Binding-site contacts:
Ligand atom C1 contacts residue THR366 of chain 2.C at 3.2 Å.
Ligand atom N2 contacts residue THR366 of chain 2.C at 3.8 Å.
Ligand atom O6 contacts residue TYR337 of chain 2.C at 4.2 Å.
Ligand atom C1 contacts residue ASN364 of chain 2.C at 1.4 Å.
Ligand atom O5 contacts residue HIS368 of chain 2.C at 3.7 Å.
Ligand atom O7 contacts residue THR366 of chain 2.C at 3.6 Å.
Ligand atom C5 contacts residue THR366 of chain 2.C at 4.2 Å.
Ligand atom C7 contacts residue THR366 of chain 2.C at 3.5 Å.
Ligand atom C7 contacts residue HIS270 of chain 2.C at 3.1 Å.
Ligand atom O7 contacts residue HIS270 of chain 2.C at 2.8 Å (h-bond).
Ligand atom C2 contacts residue HIS270 of chain 2.C at 4.2 Å.
Ligand atom C2 contacts residue THR366 of chain 2.C at 4.3 Å.
Ligand atom O7 contacts residue ASN364 of chain 2.C at 4.2 Å.
Ligand atom C6 contacts residue HIS368 of chain 2.C at 3.6 Å.
Ligand atom C6 contacts residue TYR337 of chain 2.C at 4.1 Å (hydrophobic).
Ligand atom O3 contacts residue ASN364 of chain 2.C at 2.9 Å (h-bond).
Ligand atom C8 contacts residue HIS270 of chain 2.C at 3.6 Å.
Ligand atom O6 contacts residue HIS368 of chain 2.C at 3.4 Å.
Ligand atom C3 contacts residue HIS270 of chain 2.C at 4.4 Å.
Ligand atom C5 contacts residue ASN364 of chain 2.C at 3.2 Å.
Ligand atom C2 contacts residue ASN364 of chain 2.C at 2.5 Å.
Ligand atom C6 contacts residue ASN364 of chain 2.C at 3.2 Å.
Ligand atom C4 contacts residue ASN364 of chain 2.C at 3.8 Å.
Ligand atom C3 contacts residue ASN364 of chain 2.C at 3.1 Å.
Ligand atom O5 contacts residue ASN364 of chain 2.C at 2.5 Å (h-bond).
Ligand atom C8 contacts residue THR366 of chain 2.C at 3.8 Å.
Ligand atom N2 contacts residue ASN364 of chain 2.C at 3.7 Å.
Ligand atom O6 contacts residue ALA369 of chain 2.C at 3.8 Å.
Ligand atom N2 contacts residue HIS270 of chain 2.C at 3.7 Å.
Ligand atom O5 contacts residue THR366 of chain 2.C at 2.9 Å (h-bond).
Ligand atom C5 contacts residue HIS368 of chain 2.C at 3.9 Å.
Ligand atom C7 contacts residue ASN364 of chain 2.C at 4.4 Å.

Sequence of chain 2.C:
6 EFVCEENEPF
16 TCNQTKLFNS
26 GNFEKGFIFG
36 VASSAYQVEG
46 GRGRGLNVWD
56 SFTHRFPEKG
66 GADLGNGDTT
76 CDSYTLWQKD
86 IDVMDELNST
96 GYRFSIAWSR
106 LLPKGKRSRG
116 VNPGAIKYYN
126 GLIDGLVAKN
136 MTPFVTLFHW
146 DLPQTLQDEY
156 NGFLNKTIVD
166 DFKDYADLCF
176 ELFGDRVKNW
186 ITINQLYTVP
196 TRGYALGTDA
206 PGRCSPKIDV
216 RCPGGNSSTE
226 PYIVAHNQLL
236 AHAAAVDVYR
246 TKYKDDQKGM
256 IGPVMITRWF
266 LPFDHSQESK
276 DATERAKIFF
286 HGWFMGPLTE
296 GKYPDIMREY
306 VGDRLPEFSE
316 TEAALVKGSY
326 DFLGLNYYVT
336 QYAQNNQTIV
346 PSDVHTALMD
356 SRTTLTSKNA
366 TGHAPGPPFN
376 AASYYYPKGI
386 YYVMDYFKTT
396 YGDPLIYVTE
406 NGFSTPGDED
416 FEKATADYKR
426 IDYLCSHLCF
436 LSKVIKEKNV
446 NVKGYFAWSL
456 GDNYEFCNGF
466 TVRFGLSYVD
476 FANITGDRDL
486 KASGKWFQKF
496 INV

A small-molecule ligand and the protein it binds are described below.
Small molecule (SMILES): CC(=O)N[C@@H]1[C@@H](O)[C@H](O)[C@@H](CO)O[C@H]1O